Sequence of chain 1.A:
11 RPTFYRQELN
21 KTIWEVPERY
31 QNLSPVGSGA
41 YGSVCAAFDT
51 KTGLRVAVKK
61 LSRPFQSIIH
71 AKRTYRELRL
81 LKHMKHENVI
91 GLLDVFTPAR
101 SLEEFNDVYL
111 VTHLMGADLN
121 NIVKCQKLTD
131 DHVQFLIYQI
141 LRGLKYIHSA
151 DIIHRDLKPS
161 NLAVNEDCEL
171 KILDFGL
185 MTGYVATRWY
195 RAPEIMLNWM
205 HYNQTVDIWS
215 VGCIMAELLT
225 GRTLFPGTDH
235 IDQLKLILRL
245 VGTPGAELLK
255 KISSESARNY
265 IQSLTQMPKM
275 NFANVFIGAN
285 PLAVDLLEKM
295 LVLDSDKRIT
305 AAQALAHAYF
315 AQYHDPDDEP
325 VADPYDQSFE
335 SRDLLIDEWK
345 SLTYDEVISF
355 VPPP

A protein and the small-molecule ligand that binds it are described below.
Small molecule (SMILES): Cc1ccc(C(=O)NC2CC2)cc1-c1cc2cnn(-c3ccc(F)cc3F)c2n(C)c1=O

Binding-site contacts:
Ligand atom C20 contacts residue THR112 of chain 1.A at 3.4 Å.
Ligand atom C14 contacts residue MET115 of chain 1.A at 3.7 Å (hydrophobic).
Ligand atom C18 contacts residue LYS59 of chain 1.A at 3.9 Å.
Ligand atom C8 contacts residue THR112 of chain 1.A at 3.9 Å.
Ligand atom O2 contacts residue ILE90 of chain 1.A at 3.8 Å.
Ligand atom C17 contacts residue GLU77 of chain 1.A at 3.9 Å.
Ligand atom F1 contacts residue ALA163 of chain 1.A at 3.3 Å.
Ligand atom C24 contacts residue GLU77 of chain 1.A at 3.7 Å.
Ligand atom C6 contacts residue HIS113 of chain 1.A at 3.1 Å.
Ligand atom C16 contacts residue LYS59 of chain 1.A at 3.6 Å.
Ligand atom C5 contacts residue ILE90 of chain 1.A at 3.9 Å (hydrophobic).
Ligand atom C21 contacts residue ASP174 of chain 1.A at 3.8 Å.
Ligand atom C3 contacts residue LEU173 of chain 1.A at 3.9 Å (hydrophobic).
Ligand atom C23 contacts residue LEU81 of chain 1.A at 3.8 Å (hydrophobic).
Ligand atom O1 contacts residue VAL44 of chain 1.A at 3.5 Å.
Ligand atom C19 contacts residue THR112 of chain 1.A at 3.5 Å.
Ligand atom C13 contacts residue MET115 of chain 1.A at 3.8 Å (hydrophobic).
Ligand atom C24 contacts residue LEU81 of chain 1.A at 3.8 Å (hydrophobic).
Ligand atom N2 contacts residue MET115 of chain 1.A at 3.5 Å (h-bond).
Ligand atom C5 contacts residue THR112 of chain 1.A at 3.3 Å.
Ligand atom F2 contacts residue ALA117 of chain 1.A at 3.6 Å.
Ligand atom C1 contacts residue ALA57 of chain 1.A at 3.9 Å (hydrophobic).
Ligand atom C23 contacts residue PHE175 of chain 1.A at 3.5 Å (hydrophobic).
Ligand atom C20 contacts residue LYS59 of chain 1.A at 3.7 Å.
Ligand atom O2 contacts residue ASP174 of chain 1.A at 2.7 Å (salt-bridge).
Ligand atom N1 contacts residue LEU173 of chain 1.A at 3.8 Å.
Ligand atom C17 contacts residue LYS59 of chain 1.A at 3.4 Å.
Ligand atom C1 contacts residue HIS113 of chain 1.A at 3.9 Å.
Ligand atom C2 contacts residue LEU173 of chain 1.A at 3.9 Å (hydrophobic).
Ligand atom C7 contacts residue SER38 of chain 1.A at 3.8 Å.
Ligand atom O2 contacts residue LEU173 of chain 1.A at 3.5 Å.
Ligand atom C11 contacts residue ALA117 of chain 1.A at 3.7 Å (hydrophobic).
Ligand atom C22 contacts residue GLU77 of chain 1.A at 3.8 Å.
Ligand atom C12 contacts residue ALA117 of chain 1.A at 3.9 Å (hydrophobic).
Ligand atom N4 contacts residue LEU81 of chain 1.A at 3.8 Å.
Ligand atom F2 contacts residue GLY116 of chain 1.A at 3.6 Å.
Ligand atom N4 contacts residue GLU77 of chain 1.A at 3.3 Å (salt-bridge).
Ligand atom F1 contacts residue LEU173 of chain 1.A at 3.5 Å.
Ligand atom C22 contacts residue LEU177 of chain 1.A at 3.7 Å (hydrophobic).
Ligand atom C20 contacts residue ALA57 of chain 1.A at 3.6 Å (hydrophobic).